Binding-site contacts:
Ligand atom CAK contacts residue ASP224 of chain 2.B at 4.1 Å.
Ligand atom CAL contacts residue PHE290 of chain 2.B at 4.0 Å (hydrophobic).
Ligand atom OAD contacts residue HIS128 of chain 2.B at 3.0 Å.
Ligand atom OAE contacts residue HIS128 of chain 2.B at 3.0 Å (h-bond).
Ligand atom CAF contacts residue ASP224 of chain 2.B at 3.2 Å.
Ligand atom CAB contacts residue PHE32 of chain 2.B at 3.7 Å (hydrophobic).
Ligand atom CAA contacts residue PHE290 of chain 2.B at 3.7 Å (hydrophobic).
Ligand atom CAI contacts residue TRP67 of chain 2.B at 3.9 Å (hydrophobic).
Ligand atom CAJ contacts residue GLU66 of chain 2.B at 3.4 Å.
Ligand atom CAJ contacts residue TYR64 of chain 2.B at 3.9 Å (hydrophobic).
Ligand atom CAI contacts residue ASP224 of chain 2.B at 3.4 Å.
Ligand atom CAA contacts residue ARG254 of chain 2.B at 4.0 Å.
Ligand atom CAA contacts residue THR283 of chain 2.B at 3.8 Å.
Ligand atom CAB contacts residue ASP224 of chain 2.B at 3.6 Å.
Ligand atom CAJ contacts residue TRP67 of chain 2.B at 3.9 Å (hydrophobic).
Ligand atom OAD contacts residue HIS129 of chain 2.B at 3.9 Å.
Ligand atom CAK contacts residue HIS34 of chain 2.B at 3.4 Å.
Ligand atom OAD contacts residue TYR64 of chain 2.B at 4.0 Å.
Ligand atom CAL contacts residue ASP224 of chain 2.B at 3.9 Å.
Ligand atom CAK contacts residue GLU66 of chain 2.B at 3.8 Å.
Ligand atom CAK contacts residue HIS128 of chain 2.B at 3.9 Å.
Ligand atom CAB contacts residue TRP222 of chain 2.B at 3.9 Å (hydrophobic).
Ligand atom OAD contacts residue TRP67 of chain 2.B at 3.2 Å (h-bond).
Ligand atom CAH contacts residue PHE290 of chain 2.B at 3.7 Å (hydrophobic).
Ligand atom NAG contacts residue ASP224 of chain 2.B at 2.8 Å (salt-bridge).
Ligand atom OAC contacts residue HIS129 of chain 2.B at 2.7 Å (h-bond).
Ligand atom CAH contacts residue HIS34 of chain 2.B at 4.1 Å.
Ligand atom CAF contacts residue MET225 of chain 2.B at 4.1 Å (hydrophobic).
Ligand atom CAJ contacts residue HIS128 of chain 2.B at 3.9 Å.
Ligand atom CAB contacts residue TYR171 of chain 2.B at 3.8 Å (hydrophobic).
Ligand atom NAG contacts residue ARG254 of chain 2.B at 3.9 Å.
Ligand atom CAK contacts residue PHE290 of chain 2.B at 3.8 Å (hydrophobic).
Ligand atom CAI contacts residue HIS129 of chain 2.B at 3.3 Å.
Ligand atom OAD contacts residue GLU66 of chain 2.B at 2.7 Å (salt-bridge).
Ligand atom OAC contacts residue TRP67 of chain 2.B at 2.9 Å (h-bond).
Ligand atom CAB contacts residue HIS34 of chain 2.B at 3.8 Å.
Ligand atom OAE contacts residue TYR171 of chain 2.B at 3.5 Å (h-bond).
Ligand atom CAA contacts residue GLU266 of chain 2.B at 3.4 Å.
Ligand atom OAE contacts residue HIS34 of chain 2.B at 2.6 Å (h-bond).
Ligand atom OAE contacts residue ASP224 of chain 2.B at 3.4 Å (salt-bridge).

Sequence of chain 2.B:
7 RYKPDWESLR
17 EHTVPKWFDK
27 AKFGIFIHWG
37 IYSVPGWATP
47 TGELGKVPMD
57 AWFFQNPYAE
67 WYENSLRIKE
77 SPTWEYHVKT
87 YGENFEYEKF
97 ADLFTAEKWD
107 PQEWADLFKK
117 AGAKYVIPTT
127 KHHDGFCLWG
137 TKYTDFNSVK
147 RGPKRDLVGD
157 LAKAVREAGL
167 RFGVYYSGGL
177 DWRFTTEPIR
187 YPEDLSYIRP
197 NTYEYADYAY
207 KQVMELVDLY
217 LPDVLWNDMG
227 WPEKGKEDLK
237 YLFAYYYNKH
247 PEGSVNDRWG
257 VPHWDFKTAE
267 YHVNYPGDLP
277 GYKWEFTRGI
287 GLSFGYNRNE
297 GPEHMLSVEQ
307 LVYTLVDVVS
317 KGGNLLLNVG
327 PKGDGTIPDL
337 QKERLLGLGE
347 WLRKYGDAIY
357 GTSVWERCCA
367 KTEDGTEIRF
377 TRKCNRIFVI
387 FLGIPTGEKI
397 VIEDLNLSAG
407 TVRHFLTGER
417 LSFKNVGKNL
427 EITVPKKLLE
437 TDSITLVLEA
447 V

This protein binds this small molecule.
Small molecule (SMILES): CC(C)[C@@H]1NC[C@@H](O)[C@H](O)[C@@H]1O